Binding-site contacts:
Ligand atom C6 contacts residue ARG107 of chain 1.A at 3.4 Å.
Ligand atom C1 contacts residue SER152 of chain 1.A at 3.8 Å.
Ligand atom C3 contacts residue GLY35 of chain 1.A at 3.8 Å.
Ligand atom C1 contacts residue ARG107 of chain 1.A at 4.4 Å.
Ligand atom O6 contacts residue SER152 of chain 1.A at 3.1 Å (h-bond).
Ligand atom C2 contacts residue SER152 of chain 1.A at 3.6 Å.
Ligand atom C6 contacts residue SER152 of chain 1.A at 3.8 Å.
Ligand atom C4 contacts residue GLY34 of chain 1.A at 4.4 Å.
Ligand atom O5 contacts residue ASP153 of chain 1.A at 4.5 Å.
Ligand atom C3 contacts residue SER152 of chain 1.A at 4.5 Å.
Ligand atom O2 contacts residue GLY35 of chain 1.A at 4.1 Å.
Ligand atom C6 contacts residue ASP153 of chain 1.A at 3.7 Å.
Ligand atom C6 contacts residue ASP155 of chain 1.A at 3.5 Å.
Ligand atom C4 contacts residue ASP155 of chain 1.A at 3.5 Å.
Ligand atom O6 contacts residue GLY151 of chain 1.A at 3.5 Å (h-bond).
Ligand atom O6 contacts residue ASP155 of chain 1.A at 2.7 Å (salt-bridge).
Ligand atom O5 contacts residue ARG107 of chain 1.A at 4.4 Å.
Ligand atom C5 contacts residue SER152 of chain 1.A at 4.0 Å.
Ligand atom O3 contacts residue GLY35 of chain 1.A at 3.0 Å (h-bond).
Ligand atom O6 contacts residue GLY150 of chain 1.A at 4.4 Å.
Ligand atom O4 contacts residue ARG107 of chain 1.A at 4.2 Å.
Ligand atom O2 contacts residue SER152 of chain 1.A at 4.2 Å.
Ligand atom C5 contacts residue ASP155 of chain 1.A at 4.1 Å.
Ligand atom O4 contacts residue ASP155 of chain 1.A at 2.6 Å (salt-bridge).
Ligand atom C4 contacts residue GLY35 of chain 1.A at 3.5 Å.
Ligand atom O1 contacts residue SER152 of chain 1.A at 3.9 Å.
Ligand atom O4 contacts residue GLY34 of chain 1.A at 3.7 Å.
Ligand atom C5 contacts residue ARG107 of chain 1.A at 3.8 Å.
Ligand atom O6 contacts residue ARG107 of chain 1.A at 4.3 Å.
Ligand atom O4 contacts residue GLY35 of chain 1.A at 3.3 Å (h-bond).
Ligand atom O2 contacts residue GLY151 of chain 1.A at 3.6 Å.
Ligand atom O5 contacts residue SER152 of chain 1.A at 3.0 Å (h-bond).
Ligand atom O6 contacts residue ASP153 of chain 1.A at 2.8 Å (salt-bridge).
Ligand atom O5 contacts residue GLY151 of chain 1.A at 4.0 Å.
Ligand atom O3 contacts residue GLY34 of chain 1.A at 4.1 Å.

Sequence of chain 1.A:
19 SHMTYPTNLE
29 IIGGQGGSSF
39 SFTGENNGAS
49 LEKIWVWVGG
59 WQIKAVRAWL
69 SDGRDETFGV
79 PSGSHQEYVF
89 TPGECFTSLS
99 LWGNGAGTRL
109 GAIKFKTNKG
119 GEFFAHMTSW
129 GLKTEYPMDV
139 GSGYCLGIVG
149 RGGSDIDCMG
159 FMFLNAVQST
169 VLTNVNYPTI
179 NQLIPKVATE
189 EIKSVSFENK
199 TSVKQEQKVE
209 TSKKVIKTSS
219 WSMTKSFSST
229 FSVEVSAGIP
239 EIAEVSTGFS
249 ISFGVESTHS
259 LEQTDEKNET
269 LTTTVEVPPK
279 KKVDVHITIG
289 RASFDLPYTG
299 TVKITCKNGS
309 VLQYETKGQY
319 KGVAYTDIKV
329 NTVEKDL

A protein and the small-molecule ligand that binds it are described below.
Small molecule (SMILES): OC[C@H]1O[C@H](O[C@H]2[C@@H](O)[C@H](O)[C@@H](CO)O[C@@H]2O)[C@@H](O)[C@@H](O)[C@@H]1O